Sequence of chain 1.B:
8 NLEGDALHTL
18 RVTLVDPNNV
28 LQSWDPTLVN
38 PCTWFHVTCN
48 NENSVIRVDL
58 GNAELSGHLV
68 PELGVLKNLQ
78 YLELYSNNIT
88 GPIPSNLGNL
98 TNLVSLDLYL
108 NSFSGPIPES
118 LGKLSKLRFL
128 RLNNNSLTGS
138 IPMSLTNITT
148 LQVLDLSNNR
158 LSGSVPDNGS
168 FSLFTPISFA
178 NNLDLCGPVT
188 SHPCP

Sequence of chain 1.C:
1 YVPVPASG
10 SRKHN

This protein binds this small molecule.
Small molecule (SMILES): CC(=O)N[C@@H]1[C@@H](O)[C@H](O)[C@@H](CO)O[C@H]1O

Sequence of chain 1.A:
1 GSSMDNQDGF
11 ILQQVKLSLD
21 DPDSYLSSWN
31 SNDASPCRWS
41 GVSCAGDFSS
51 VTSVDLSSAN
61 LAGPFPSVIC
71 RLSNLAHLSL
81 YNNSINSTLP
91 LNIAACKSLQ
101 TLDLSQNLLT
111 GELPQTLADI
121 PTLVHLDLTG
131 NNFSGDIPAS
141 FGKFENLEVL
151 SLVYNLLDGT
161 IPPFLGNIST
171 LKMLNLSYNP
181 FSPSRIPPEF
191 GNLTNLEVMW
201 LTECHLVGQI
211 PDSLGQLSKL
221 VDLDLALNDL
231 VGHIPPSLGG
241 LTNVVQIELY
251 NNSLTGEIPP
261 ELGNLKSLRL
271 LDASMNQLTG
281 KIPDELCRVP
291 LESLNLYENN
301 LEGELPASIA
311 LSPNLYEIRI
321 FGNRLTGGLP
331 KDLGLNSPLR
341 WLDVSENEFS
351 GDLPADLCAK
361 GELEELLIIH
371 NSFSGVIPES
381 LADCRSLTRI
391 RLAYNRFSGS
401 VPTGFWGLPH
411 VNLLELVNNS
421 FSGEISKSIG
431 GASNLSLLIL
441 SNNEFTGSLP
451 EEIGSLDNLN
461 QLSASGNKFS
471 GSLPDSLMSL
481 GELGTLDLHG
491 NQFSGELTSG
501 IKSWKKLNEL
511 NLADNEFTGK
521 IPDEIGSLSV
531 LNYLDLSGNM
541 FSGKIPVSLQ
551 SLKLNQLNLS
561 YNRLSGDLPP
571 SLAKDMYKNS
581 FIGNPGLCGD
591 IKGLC

Binding-site contacts:
Ligand atom O7 contacts residue ASN251 of chain 1.A at 2.7 Å (h-bond).
Ligand atom O7 contacts residue LEU227 of chain 1.A at 3.3 Å.
Ligand atom C7 contacts residue MET275 of chain 1.A at 3.8 Å (hydrophobic).
Ligand atom C3 contacts residue ASN251 of chain 1.A at 3.8 Å.
Ligand atom C7 contacts residue ASN251 of chain 1.A at 3.1 Å.
Ligand atom N2 contacts residue MET275 of chain 1.A at 4.2 Å.
Ligand atom C7 contacts residue LEU227 of chain 1.A at 4.4 Å (hydrophobic).
Ligand atom C1 contacts residue ASN251 of chain 1.A at 1.4 Å.
Ligand atom O7 contacts residue MET275 of chain 1.A at 4.2 Å.
Ligand atom O5 contacts residue ASN251 of chain 1.A at 2.4 Å (h-bond).
Ligand atom O3 contacts residue ASP12 of chain 1.B at 4.4 Å.
Ligand atom N2 contacts residue ASN251 of chain 1.A at 3.0 Å (h-bond).
Ligand atom C2 contacts residue ASN251 of chain 1.A at 2.5 Å.
Ligand atom C8 contacts residue LYS12 of chain 1.C at 4.1 Å.
Ligand atom C4 contacts residue ASN251 of chain 1.A at 4.2 Å.
Ligand atom C5 contacts residue ASN251 of chain 1.A at 3.7 Å.
Ligand atom C8 contacts residue MET275 of chain 1.A at 3.5 Å (hydrophobic).
Ligand atom C8 contacts residue ASN251 of chain 1.A at 4.4 Å.
Ligand atom C1 contacts residue LEU227 of chain 1.A at 4.5 Å (hydrophobic).